Sequence of chain 14.B:
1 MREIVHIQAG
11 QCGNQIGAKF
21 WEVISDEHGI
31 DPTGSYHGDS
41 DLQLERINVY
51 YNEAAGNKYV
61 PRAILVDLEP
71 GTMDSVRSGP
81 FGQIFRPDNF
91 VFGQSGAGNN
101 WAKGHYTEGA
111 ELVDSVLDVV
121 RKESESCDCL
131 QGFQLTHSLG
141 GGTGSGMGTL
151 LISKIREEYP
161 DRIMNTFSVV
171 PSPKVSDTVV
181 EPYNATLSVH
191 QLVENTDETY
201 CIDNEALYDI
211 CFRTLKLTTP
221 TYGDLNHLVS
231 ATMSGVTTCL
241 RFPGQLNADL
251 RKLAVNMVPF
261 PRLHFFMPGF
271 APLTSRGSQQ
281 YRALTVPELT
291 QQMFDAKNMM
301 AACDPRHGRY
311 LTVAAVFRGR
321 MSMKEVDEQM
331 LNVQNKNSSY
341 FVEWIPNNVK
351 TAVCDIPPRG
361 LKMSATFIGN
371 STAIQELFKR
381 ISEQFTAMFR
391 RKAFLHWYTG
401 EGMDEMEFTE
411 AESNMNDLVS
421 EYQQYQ

The small molecule below binds the protein below.
Small molecule (SMILES): CC[C@H](/C=C(/C)[C@@H]1C[C@@H](OC)C[C@H](O)C(C)(C)[C@@]2(O)O[C@@H](C[C@@H](OC)[C@H](O)C(=O)O1)C[C@@H](OC)[C@H]2O)CO

Binding-site contacts:
Ligand atom O24 contacts residue TYR310 of chain 14.B at 3.2 Å (h-bond).
Ligand atom O24 contacts residue PHE294 of chain 14.B at 2.5 Å (h-bond).
Ligand atom C26 contacts residue TYR310 of chain 14.B at 3.8 Å (hydrophobic).
Ligand atom O15 contacts residue ASP295 of chain 14.B at 3.6 Å.
Ligand atom O8 contacts residue ASP118 of chain 16.B at 2.9 Å (salt-bridge).
Ligand atom C6 contacts residue LYS297 of chain 14.B at 2.4 Å.
Ligand atom O7 contacts residue ASP118 of chain 16.B at 3.6 Å.
Ligand atom C7 contacts residue LYS297 of chain 14.B at 3.3 Å.
Ligand atom C17 contacts residue LYS122 of chain 16.B at 3.6 Å.
Ligand atom C4 contacts residue ARG306 of chain 14.B at 3.2 Å.
Ligand atom O91 contacts residue ASP295 of chain 14.B at 2.6 Å (salt-bridge).
Ligand atom C3 contacts residue ARG306 of chain 14.B at 3.0 Å.
Ligand atom C2 contacts residue ASP295 of chain 14.B at 1.9 Å.
Ligand atom C27 contacts residue PHE341 of chain 14.B at 3.5 Å (hydrophobic).
Ligand atom C3 contacts residue ASP295 of chain 14.B at 3.3 Å.
Ligand atom O9 contacts residue ASP295 of chain 14.B at 3.5 Å (salt-bridge).
Ligand atom C6 contacts residue ASP295 of chain 14.B at 3.7 Å.
Ligand atom O2 contacts residue ARG306 of chain 14.B at 3.0 Å (salt-bridge).
Ligand atom O1 contacts residue ASP295 of chain 14.B at 2.7 Å (salt-bridge).
Ligand atom C7 contacts residue ASP295 of chain 14.B at 3.6 Å.
Ligand atom C26 contacts residue PHE294 of chain 14.B at 3.8 Å (hydrophobic).
Ligand atom C1 contacts residue ASP295 of chain 14.B at 2.5 Å.
Ligand atom O1 contacts residue ALA296 of chain 14.B at 3.0 Å (h-bond).
Ligand atom C23 contacts residue PHE294 of chain 14.B at 3.5 Å (hydrophobic).
Ligand atom C9 contacts residue ASP295 of chain 14.B at 3.6 Å.
Ligand atom C2 contacts residue ARG306 of chain 14.B at 3.5 Å.
Ligand atom O3 contacts residue ARG306 of chain 14.B at 2.1 Å (salt-bridge).
Ligand atom C4 contacts residue ASP295 of chain 14.B at 3.7 Å.
Ligand atom C24 contacts residue PHE294 of chain 14.B at 3.2 Å (hydrophobic).
Ligand atom C4 contacts residue LYS297 of chain 14.B at 2.9 Å.
Ligand atom O2 contacts residue ASP295 of chain 14.B at 1.6 Å (salt-bridge).
Ligand atom C6 contacts residue ASP118 of chain 16.B at 3.6 Å.
Ligand atom C24 contacts residue TYR310 of chain 14.B at 3.8 Å (hydrophobic).
Ligand atom C25 contacts residue ARG306 of chain 14.B at 3.5 Å.
Ligand atom C16 contacts residue ARG306 of chain 14.B at 2.6 Å.
Ligand atom O2 contacts residue ALA296 of chain 14.B at 3.5 Å (h-bond).
Ligand atom O2 contacts residue LYS297 of chain 14.B at 3.5 Å (salt-bridge).
Ligand atom C5 contacts residue LYS297 of chain 14.B at 2.7 Å.
Ligand atom O1 contacts residue PHE294 of chain 14.B at 3.5 Å (h-bond).
Ligand atom C5 contacts residue ASP295 of chain 14.B at 3.0 Å.

Sequence of chain 16.B:
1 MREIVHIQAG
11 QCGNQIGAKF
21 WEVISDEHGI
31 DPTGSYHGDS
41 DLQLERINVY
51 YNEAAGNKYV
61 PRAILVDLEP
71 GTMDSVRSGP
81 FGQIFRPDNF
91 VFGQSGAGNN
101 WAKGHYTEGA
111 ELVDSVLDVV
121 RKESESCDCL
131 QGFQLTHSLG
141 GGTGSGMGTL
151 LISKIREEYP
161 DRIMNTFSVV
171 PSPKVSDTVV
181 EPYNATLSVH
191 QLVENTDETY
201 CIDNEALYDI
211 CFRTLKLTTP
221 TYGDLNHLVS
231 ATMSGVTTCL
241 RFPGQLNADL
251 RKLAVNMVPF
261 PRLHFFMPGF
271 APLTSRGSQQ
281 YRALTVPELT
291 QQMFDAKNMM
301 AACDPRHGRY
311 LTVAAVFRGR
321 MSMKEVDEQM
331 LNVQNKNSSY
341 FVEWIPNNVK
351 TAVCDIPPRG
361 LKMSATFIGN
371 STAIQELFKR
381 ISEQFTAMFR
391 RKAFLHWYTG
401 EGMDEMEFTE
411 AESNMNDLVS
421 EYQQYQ